This protein binds this small molecule.
Small molecule (SMILES): CC(=O)N[C@H]1[C@@H](O[P](=O)(O)O[P](=O)(O)OC[C@H]2O[C@@H](n3ccc(=O)[nH]c3=O)[C@H](O)[C@@H]2O)O[C@H](CO)[C@@H](O)[C@@H]1O

Binding-site contacts:
Ligand atom O2' contacts residue PRO27 of chain 1.H at 2.5 Å (h-bond).
Ligand atom C3' contacts residue ASP110 of chain 1.H at 3.5 Å.
Ligand atom C3B contacts residue SER111 of chain 1.H at 3.9 Å.
Ligand atom O2' contacts residue PHE29 of chain 1.H at 3.7 Å.
Ligand atom O2A contacts residue ASP110 of chain 1.H at 3.0 Å (salt-bridge).
Ligand atom C5 contacts residue GLY88 of chain 1.H at 3.5 Å.
Ligand atom O2' contacts residue THR28 of chain 1.H at 3.3 Å.
Ligand atom O4B contacts residue ALA90 of chain 1.H at 3.9 Å.
Ligand atom O3B contacts residue ASP110 of chain 1.H at 3.4 Å.
Ligand atom C4 contacts residue ASN89 of chain 1.H at 3.8 Å.
Ligand atom C2' contacts residue ASP110 of chain 1.H at 3.8 Å.
Ligand atom O2 contacts residue PRO93 of chain 1.H at 3.8 Å.
Ligand atom O2 contacts residue PRO27 of chain 1.H at 3.6 Å.
Ligand atom O4 contacts residue ASN89 of chain 1.H at 3.6 Å (h-bond).
Ligand atom O3' contacts residue ASP110 of chain 1.H at 3.7 Å.
Ligand atom O4' contacts residue ARG94 of chain 1.H at 3.4 Å (salt-bridge).
Ligand atom C2B contacts residue PRO27 of chain 1.H at 3.8 Å (hydrophobic).
Ligand atom N3 contacts residue PHE29 of chain 1.H at 3.8 Å.
Ligand atom C2 contacts residue ASN89 of chain 1.H at 3.5 Å.
Ligand atom O4 contacts residue ASP59 of chain 1.H at 3.7 Å.
Ligand atom N2' contacts residue ASP110 of chain 1.H at 3.0 Å (salt-bridge).
Ligand atom N3 contacts residue ASP59 of chain 1.H at 3.1 Å (salt-bridge).
Ligand atom C4 contacts residue GLY88 of chain 1.H at 3.3 Å.
Ligand atom O6' contacts residue ASP199 of chain 1.H at 3.9 Å.
Ligand atom O3' contacts residue ARG94 of chain 1.H at 3.2 Å (salt-bridge).
Ligand atom O4 contacts residue ASN86 of chain 1.H at 3.2 Å (h-bond).
Ligand atom O2 contacts residue ALA90 of chain 1.H at 3.8 Å.
Ligand atom O2 contacts residue ASN89 of chain 1.H at 3.6 Å (h-bond).
Ligand atom C8' contacts residue VAL224 of chain 1.H at 3.8 Å (hydrophobic).
Ligand atom O5B contacts residue ASP110 of chain 1.H at 3.7 Å.
Ligand atom O3' contacts residue ASP199 of chain 1.H at 3.4 Å (salt-bridge).
Ligand atom C4 contacts residue ASP59 of chain 1.H at 3.9 Å.
Ligand atom O4 contacts residue GLY88 of chain 1.H at 2.8 Å (h-bond).
Ligand atom C4' contacts residue ASP199 of chain 1.H at 3.6 Å.
Ligand atom O6' contacts residue FQ81 of chain 1.PA at 3.9 Å.
Ligand atom O3B contacts residue SER111 of chain 1.H at 2.9 Å (h-bond).
Ligand atom O3B contacts residue PRO27 of chain 1.H at 3.3 Å (h-bond).
Ligand atom C4B contacts residue ASP110 of chain 1.H at 3.9 Å.
Ligand atom N3 contacts residue ASN89 of chain 1.H at 3.2 Å (h-bond).
Ligand atom C3' contacts residue ARG94 of chain 1.H at 3.8 Å.

Sequence of chain 1.H:
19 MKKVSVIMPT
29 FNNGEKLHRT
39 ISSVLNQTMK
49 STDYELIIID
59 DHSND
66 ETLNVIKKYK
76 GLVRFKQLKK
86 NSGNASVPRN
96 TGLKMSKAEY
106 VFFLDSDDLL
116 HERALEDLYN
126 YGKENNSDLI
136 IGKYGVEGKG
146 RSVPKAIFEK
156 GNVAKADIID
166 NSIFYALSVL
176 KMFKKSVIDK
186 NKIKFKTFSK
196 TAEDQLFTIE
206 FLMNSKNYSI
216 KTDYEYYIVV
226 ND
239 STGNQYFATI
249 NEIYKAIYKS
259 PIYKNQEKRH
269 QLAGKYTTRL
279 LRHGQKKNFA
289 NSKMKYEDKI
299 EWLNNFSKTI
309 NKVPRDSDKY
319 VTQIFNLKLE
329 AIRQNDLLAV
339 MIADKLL